Sequence of chain 1.A:
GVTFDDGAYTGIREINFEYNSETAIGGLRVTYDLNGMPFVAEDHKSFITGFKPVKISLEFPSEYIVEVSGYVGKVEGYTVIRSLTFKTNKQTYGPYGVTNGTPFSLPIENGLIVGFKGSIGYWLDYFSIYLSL

Binding-site contacts:
Ligand atom C1 contacts residue TYR122 of chain 1.A at 3.6 Å (hydrophobic).
Ligand atom C2 contacts residue GLY1 of chain 1.A at 4.0 Å.
Ligand atom C5 contacts residue ASP125 of chain 1.A at 4.0 Å.
Ligand atom C4 contacts residue GLY1 of chain 1.A at 3.7 Å.
Ligand atom N2 contacts residue PHE47 of chain 1.A at 4.1 Å.
Ligand atom O1 contacts residue TYR78 of chain 1.A at 3.6 Å (h-bond).
Ligand atom O2 contacts residue GLY1 of chain 1.A at 4.1 Å.
Ligand atom C1 contacts residue PHE47 of chain 1.A at 4.2 Å (hydrophobic).
Ligand atom C2 contacts residue GLY1 of chain 1.A at 3.6 Å.
Ligand atom O6 contacts residue GLY121 of chain 1.A at 3.8 Å.
Ligand atom C6 contacts residue TYR78 of chain 1.A at 4.0 Å (hydrophobic).
Ligand atom C7 contacts residue PHE47 of chain 1.A at 3.8 Å (hydrophobic).
Ligand atom O4 contacts residue GLY1 of chain 1.A at 2.8 Å (h-bond).
Ligand atom C5 contacts residue TYR78 of chain 1.A at 3.7 Å (hydrophobic).
Ligand atom O1 contacts residue TYR122 of chain 1.A at 3.3 Å.
Ligand atom C6 contacts residue ASP125 of chain 1.A at 3.2 Å.
Ligand atom O6 contacts residue ASP125 of chain 1.A at 3.0 Å (salt-bridge).
Ligand atom O5 contacts residue TYR122 of chain 1.A at 3.1 Å (h-bond).
Ligand atom O6 contacts residue TRP123 of chain 1.A at 3.1 Å (h-bond).
Ligand atom C2 contacts residue PHE47 of chain 1.A at 4.1 Å (hydrophobic).
Ligand atom O4 contacts residue ASP125 of chain 1.A at 2.8 Å (salt-bridge).
Ligand atom O6 contacts residue TYR122 of chain 1.A at 3.0 Å (h-bond).
Ligand atom C3 contacts residue GLY1 of chain 1.A at 3.5 Å.
Ligand atom C6 contacts residue VAL80 of chain 1.A at 4.2 Å (hydrophobic).
Ligand atom O6 contacts residue TYR78 of chain 1.A at 3.0 Å.
Ligand atom C6 contacts residue TYR78 of chain 1.A at 3.6 Å (hydrophobic).
Ligand atom O3 contacts residue GLY1 of chain 1.A at 2.7 Å (h-bond).
Ligand atom C1 contacts residue GLY1 of chain 1.A at 3.9 Å.
Ligand atom C4 contacts residue ASP125 of chain 1.A at 3.6 Å.
Ligand atom C3 contacts residue TYR78 of chain 1.A at 3.9 Å (hydrophobic).
Ligand atom C6 contacts residue TRP123 of chain 1.A at 3.9 Å (hydrophobic).
Ligand atom O5 contacts residue TYR78 of chain 1.A at 3.7 Å.
Ligand atom C4 contacts residue TYR78 of chain 1.A at 3.9 Å (hydrophobic).
Ligand atom C5 contacts residue TYR78 of chain 1.A at 4.0 Å (hydrophobic).
Ligand atom O4 contacts residue GLY121 of chain 1.A at 3.8 Å.
Ligand atom O7 contacts residue GLY1 of chain 1.A at 3.1 Å (h-bond).
Ligand atom O5 contacts residue GLY121 of chain 1.A at 3.7 Å.
Ligand atom C6 contacts residue TYR122 of chain 1.A at 4.1 Å (hydrophobic).
Ligand atom C7 contacts residue GLY1 of chain 1.A at 4.0 Å.
Ligand atom O7 contacts residue PHE47 of chain 1.A at 3.5 Å.

This small molecule binds to this protein.
Small molecule (SMILES): CC(=O)N[C@@H]1[C@@H](O[C@@H]2O[C@H](CO)[C@H](O)[C@H](O)[C@H]2O)[C@@H](O)[C@@H](CO)O[C@@H]1O